The small molecule below binds the protein below.
Small molecule (SMILES): CC(=O)N[C@@H]1[C@@H](O)[C@H](O)[C@@H](CO)O[C@H]1O

Binding-site contacts:
Ligand atom O5 contacts residue VAL127 of chain 1.C at 3.9 Å.
Ligand atom C8 contacts residue THR124 of chain 1.C at 3.5 Å.
Ligand atom N2 contacts residue ASN122 of chain 1.C at 2.9 Å (h-bond).
Ligand atom C7 contacts residue THR124 of chain 1.C at 3.9 Å.
Ligand atom O6 contacts residue VAL127 of chain 1.C at 4.2 Å.
Ligand atom C6 contacts residue VAL127 of chain 1.C at 3.8 Å (hydrophobic).
Ligand atom O5 contacts residue ASN122 of chain 1.C at 2.4 Å (h-bond).
Ligand atom C1 contacts residue THR124 of chain 1.C at 4.0 Å.
Ligand atom N2 contacts residue THR124 of chain 1.C at 3.3 Å.
Ligand atom C5 contacts residue VAL127 of chain 1.C at 3.6 Å (hydrophobic).
Ligand atom C7 contacts residue ASN122 of chain 1.C at 4.0 Å.
Ligand atom C3 contacts residue ASN122 of chain 1.C at 3.8 Å.
Ligand atom O4 contacts residue VAL171 of chain 1.C at 4.3 Å.
Ligand atom C4 contacts residue ASN122 of chain 1.C at 4.3 Å.
Ligand atom C2 contacts residue ASN122 of chain 1.C at 2.5 Å.
Ligand atom C2 contacts residue THR124 of chain 1.C at 4.3 Å.
Ligand atom C1 contacts residue ASN122 of chain 1.C at 1.5 Å.
Ligand atom C5 contacts residue ASN122 of chain 1.C at 3.7 Å.
Ligand atom C1 contacts residue VAL127 of chain 1.C at 4.4 Å (hydrophobic).

Sequence of chain 1.C:
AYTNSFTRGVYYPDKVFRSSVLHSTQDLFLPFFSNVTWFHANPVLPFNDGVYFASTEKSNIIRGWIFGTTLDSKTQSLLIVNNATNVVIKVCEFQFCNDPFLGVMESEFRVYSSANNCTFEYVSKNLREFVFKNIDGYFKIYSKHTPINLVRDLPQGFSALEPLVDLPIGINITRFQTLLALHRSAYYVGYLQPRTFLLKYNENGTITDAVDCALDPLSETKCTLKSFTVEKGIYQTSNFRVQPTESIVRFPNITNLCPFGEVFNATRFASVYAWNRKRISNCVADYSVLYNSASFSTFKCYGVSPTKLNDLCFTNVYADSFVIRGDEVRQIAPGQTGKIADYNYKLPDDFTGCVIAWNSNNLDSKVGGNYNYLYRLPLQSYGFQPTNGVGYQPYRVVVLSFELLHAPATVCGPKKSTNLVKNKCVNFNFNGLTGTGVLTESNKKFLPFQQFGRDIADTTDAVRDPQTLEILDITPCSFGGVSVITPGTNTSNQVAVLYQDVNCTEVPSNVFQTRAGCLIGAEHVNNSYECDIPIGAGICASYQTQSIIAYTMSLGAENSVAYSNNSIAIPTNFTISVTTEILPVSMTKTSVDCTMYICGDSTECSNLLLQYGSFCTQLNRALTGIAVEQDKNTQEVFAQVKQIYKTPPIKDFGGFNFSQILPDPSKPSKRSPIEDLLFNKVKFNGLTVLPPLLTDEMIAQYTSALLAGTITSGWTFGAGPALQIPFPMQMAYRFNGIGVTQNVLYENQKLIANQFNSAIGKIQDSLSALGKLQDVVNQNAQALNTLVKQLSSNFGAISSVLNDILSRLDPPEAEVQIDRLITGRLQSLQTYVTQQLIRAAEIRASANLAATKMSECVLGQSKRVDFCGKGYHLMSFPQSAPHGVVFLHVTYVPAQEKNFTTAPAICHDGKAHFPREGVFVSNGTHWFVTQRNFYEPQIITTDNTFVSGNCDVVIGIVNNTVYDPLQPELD